Sequence of chain 1.B:
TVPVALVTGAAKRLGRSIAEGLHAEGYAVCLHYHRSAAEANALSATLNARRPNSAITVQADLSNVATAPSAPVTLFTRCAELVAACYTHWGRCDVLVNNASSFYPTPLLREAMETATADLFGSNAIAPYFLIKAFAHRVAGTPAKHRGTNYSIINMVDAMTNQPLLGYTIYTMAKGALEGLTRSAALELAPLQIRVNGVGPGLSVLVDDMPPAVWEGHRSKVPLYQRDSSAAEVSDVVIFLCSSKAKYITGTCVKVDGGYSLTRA

A protein and the small-molecule ligand that binds it are described below.
Small molecule (SMILES): COC(=O)C1CCN(C(=O)c2ccc(N(C)Cc3cnc4nc(N)nc(N)c4n3)cc2)CC1

Binding-site contacts:
Ligand atom N3 contacts residue NAP1 of chain 1.I at 3.0 Å (h-bond).
Ligand atom N4 contacts residue ASP221 of chain 1.B at 3.6 Å.
Ligand atom C4 contacts residue NAP1 of chain 1.I at 3.6 Å.
Ligand atom N1 contacts residue NAP1 of chain 1.I at 2.8 Å (h-bond).
Ligand atom C2 contacts residue SER151 of chain 1.B at 3.9 Å.
Ligand atom CAX contacts residue TYR231 of chain 1.B at 3.3 Å (hydrophobic).
Ligand atom C2 contacts residue PHE153 of chain 1.B at 3.3 Å (hydrophobic).
Ligand atom C6 contacts residue NAP1 of chain 1.I at 3.5 Å.
Ligand atom C4A contacts residue PHE153 of chain 1.B at 3.6 Å (hydrophobic).
Ligand atom N8 contacts residue NAP1 of chain 1.I at 3.5 Å (h-bond).
Ligand atom N4 contacts residue NAP1 of chain 1.I at 3.4 Å.
Ligand atom N1 contacts residue PHE153 of chain 1.B at 3.7 Å.
Ligand atom N8 contacts residue PHE153 of chain 1.B at 3.9 Å.
Ligand atom N3 contacts residue TYR234 of chain 1.B at 3.7 Å.
Ligand atom C9 contacts residue LEU269 of chain 1.B at 3.8 Å (hydrophobic).
Ligand atom CAB contacts residue LEU266 of chain 1.B at 3.8 Å (hydrophobic).
Ligand atom C4 contacts residue TYR234 of chain 1.B at 3.7 Å (hydrophobic).
Ligand atom C8A contacts residue NAP1 of chain 1.I at 3.6 Å.
Ligand atom C6 contacts residue PHE153 of chain 1.B at 3.9 Å (hydrophobic).
Ligand atom N2 contacts residue PHE153 of chain 1.B at 3.5 Å.
Ligand atom OAZ contacts residue MET273 of chain 1.B at 3.8 Å.
Ligand atom CAW contacts residue TYR231 of chain 1.B at 3.2 Å (hydrophobic).
Ligand atom N8 contacts residue ARG57 of chain 1.B at 3.7 Å.
Ligand atom N4 contacts residue TYR234 of chain 1.B at 2.8 Å (h-bond).
Ligand atom CAR contacts residue LEU228 of chain 1.B at 4.0 Å (hydrophobic).
Ligand atom N4 contacts residue PHE153 of chain 1.B at 3.8 Å.
Ligand atom N3 contacts residue PHE153 of chain 1.B at 3.6 Å.
Ligand atom C2 contacts residue NAP1 of chain 1.I at 3.5 Å.
Ligand atom N5 contacts residue NAP1 of chain 1.I at 3.3 Å.
Ligand atom N5 contacts residue PHE153 of chain 1.B at 3.7 Å.
Ligand atom C7 contacts residue NAP1 of chain 1.I at 3.8 Å.
Ligand atom C8A contacts residue PHE153 of chain 1.B at 3.5 Å (hydrophobic).
Ligand atom N2 contacts residue SER151 of chain 1.B at 2.9 Å (h-bond).
Ligand atom C7 contacts residue ARG57 of chain 1.B at 3.7 Å.
Ligand atom CAJ contacts residue PHE153 of chain 1.B at 3.9 Å (hydrophobic).
Ligand atom C4A contacts residue NAP1 of chain 1.I at 3.6 Å.
Ligand atom C4 contacts residue PHE153 of chain 1.B at 3.7 Å (hydrophobic).
Ligand atom CAR contacts residue PHE153 of chain 1.B at 3.9 Å (hydrophobic).
Ligand atom N2 contacts residue NAP1 of chain 1.I at 3.4 Å (h-bond).
Ligand atom C9 contacts residue NAP1 of chain 1.I at 3.3 Å.